This protein binds this small molecule.
Small molecule (SMILES): CC(=O)N[C@H]1[C@H](O[C@H]2[C@H](O)[C@@H](NC(C)=O)CO[C@@H]2CO[C@@H]2O[C@@H](C)[C@@H](O)[C@@H](O)[C@@H]2O)O[C@H](CO)[C@@H](O)[C@@H]1O

Sequence of chain 19.C:
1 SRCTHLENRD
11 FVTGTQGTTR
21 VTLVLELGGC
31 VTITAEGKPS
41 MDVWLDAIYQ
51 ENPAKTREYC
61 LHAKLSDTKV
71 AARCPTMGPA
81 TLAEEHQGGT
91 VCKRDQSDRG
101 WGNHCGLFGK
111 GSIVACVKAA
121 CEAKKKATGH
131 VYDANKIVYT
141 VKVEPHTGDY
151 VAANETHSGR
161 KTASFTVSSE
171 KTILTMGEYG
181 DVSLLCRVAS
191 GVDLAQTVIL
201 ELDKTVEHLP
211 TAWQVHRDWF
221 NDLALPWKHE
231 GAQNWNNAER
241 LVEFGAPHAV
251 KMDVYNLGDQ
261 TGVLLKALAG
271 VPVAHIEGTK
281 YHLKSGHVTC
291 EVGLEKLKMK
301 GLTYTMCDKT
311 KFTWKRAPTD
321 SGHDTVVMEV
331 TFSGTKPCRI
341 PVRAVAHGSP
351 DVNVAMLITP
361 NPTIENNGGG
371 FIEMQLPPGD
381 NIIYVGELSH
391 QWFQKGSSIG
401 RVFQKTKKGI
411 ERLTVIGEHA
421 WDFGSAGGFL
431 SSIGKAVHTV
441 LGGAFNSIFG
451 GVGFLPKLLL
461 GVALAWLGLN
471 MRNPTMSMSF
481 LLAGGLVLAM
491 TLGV

Binding-site contacts:
Ligand atom O7 contacts residue ASN154 of chain 19.C at 3.2 Å (h-bond).
Ligand atom O5 contacts residue ASN154 of chain 19.C at 2.4 Å (h-bond).
Ligand atom O7 contacts residue GLU155 of chain 19.C at 3.8 Å.
Ligand atom C6 contacts residue HIS104 of chain 39.C at 3.3 Å.
Ligand atom C5 contacts residue ASN154 of chain 19.C at 4.3 Å.
Ligand atom O5 contacts residue HIS104 of chain 39.C at 4.0 Å.
Ligand atom C6 contacts residue ASN154 of chain 19.C at 3.8 Å.
Ligand atom C5 contacts residue ASN154 of chain 19.C at 3.7 Å.
Ligand atom C5 contacts residue HIS104 of chain 39.C at 3.1 Å.
Ligand atom C1 contacts residue HIS104 of chain 39.C at 3.6 Å.
Ligand atom O6 contacts residue HIS104 of chain 39.C at 4.4 Å.
Ligand atom C7 contacts residue ASN154 of chain 19.C at 3.4 Å.
Ligand atom C8 contacts residue ASN154 of chain 19.C at 3.6 Å.
Ligand atom C8 contacts residue HIS104 of chain 39.C at 3.9 Å.
Ligand atom C8 contacts residue GLU155 of chain 19.C at 3.6 Å.
Ligand atom C1 contacts residue ASN154 of chain 19.C at 1.4 Å.
Ligand atom C1 contacts residue HIS104 of chain 39.C at 4.3 Å.
Ligand atom C7 contacts residue GLU155 of chain 19.C at 4.2 Å.
Ligand atom O5 contacts residue HIS104 of chain 39.C at 2.9 Å.
Ligand atom C3 contacts residue ASN154 of chain 19.C at 3.8 Å.
Ligand atom C4 contacts residue ASN154 of chain 19.C at 4.3 Å.
Ligand atom N2 contacts residue ASN154 of chain 19.C at 2.8 Å (h-bond).
Ligand atom C2 contacts residue ASN154 of chain 19.C at 2.4 Å.

Sequence of chain 39.C:
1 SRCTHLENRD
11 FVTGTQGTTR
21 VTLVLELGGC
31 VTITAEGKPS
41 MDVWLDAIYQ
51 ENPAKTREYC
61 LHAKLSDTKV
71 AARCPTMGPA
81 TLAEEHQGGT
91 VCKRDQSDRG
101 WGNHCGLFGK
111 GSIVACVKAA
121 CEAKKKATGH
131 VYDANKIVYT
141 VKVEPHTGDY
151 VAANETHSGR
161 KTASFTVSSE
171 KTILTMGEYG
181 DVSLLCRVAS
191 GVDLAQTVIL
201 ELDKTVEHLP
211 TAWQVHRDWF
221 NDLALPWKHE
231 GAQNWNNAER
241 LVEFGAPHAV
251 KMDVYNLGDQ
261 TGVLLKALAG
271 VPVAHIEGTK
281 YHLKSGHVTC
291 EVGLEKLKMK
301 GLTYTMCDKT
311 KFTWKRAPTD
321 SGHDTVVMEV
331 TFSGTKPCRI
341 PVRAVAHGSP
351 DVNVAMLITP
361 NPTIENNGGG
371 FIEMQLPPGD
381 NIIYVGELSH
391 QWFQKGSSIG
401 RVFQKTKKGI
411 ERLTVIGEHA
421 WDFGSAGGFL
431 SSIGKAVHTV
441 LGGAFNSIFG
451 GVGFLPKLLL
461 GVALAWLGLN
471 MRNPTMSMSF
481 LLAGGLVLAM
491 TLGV